Binding-site contacts:
Ligand atom C9 contacts residue LEU469 of chain 1.B at 4.4 Å (hydrophobic).
Ligand atom C5 contacts residue GLY315 of chain 1.B at 4.1 Å.
Ligand atom C2 contacts residue TRP316 of chain 1.B at 4.2 Å (hydrophobic).
Ligand atom C8 contacts residue TYR114 of chain 1.B at 3.5 Å (hydrophobic).
Ligand atom O7 contacts residue GLY315 of chain 1.B at 3.0 Å.
Ligand atom C5 contacts residue GLY311 of chain 1.B at 3.7 Å.
Ligand atom O4 contacts residue GLY311 of chain 1.B at 3.3 Å.
Ligand atom C8 contacts residue LEU469 of chain 1.B at 3.9 Å (hydrophobic).
Ligand atom O7 contacts residue GLY311 of chain 1.B at 3.4 Å (h-bond).
Ligand atom C5 contacts residue PHE312 of chain 1.B at 3.9 Å (hydrophobic).
Ligand atom C6 contacts residue TRP316 of chain 1.B at 3.9 Å (hydrophobic).
Ligand atom O7 contacts residue PHE312 of chain 1.B at 4.2 Å.
Ligand atom O4 contacts residue PHE312 of chain 1.B at 3.4 Å (h-bond).
Ligand atom C9 contacts residue GLN473 of chain 1.B at 3.3 Å.

Sequence of chain 1.B:
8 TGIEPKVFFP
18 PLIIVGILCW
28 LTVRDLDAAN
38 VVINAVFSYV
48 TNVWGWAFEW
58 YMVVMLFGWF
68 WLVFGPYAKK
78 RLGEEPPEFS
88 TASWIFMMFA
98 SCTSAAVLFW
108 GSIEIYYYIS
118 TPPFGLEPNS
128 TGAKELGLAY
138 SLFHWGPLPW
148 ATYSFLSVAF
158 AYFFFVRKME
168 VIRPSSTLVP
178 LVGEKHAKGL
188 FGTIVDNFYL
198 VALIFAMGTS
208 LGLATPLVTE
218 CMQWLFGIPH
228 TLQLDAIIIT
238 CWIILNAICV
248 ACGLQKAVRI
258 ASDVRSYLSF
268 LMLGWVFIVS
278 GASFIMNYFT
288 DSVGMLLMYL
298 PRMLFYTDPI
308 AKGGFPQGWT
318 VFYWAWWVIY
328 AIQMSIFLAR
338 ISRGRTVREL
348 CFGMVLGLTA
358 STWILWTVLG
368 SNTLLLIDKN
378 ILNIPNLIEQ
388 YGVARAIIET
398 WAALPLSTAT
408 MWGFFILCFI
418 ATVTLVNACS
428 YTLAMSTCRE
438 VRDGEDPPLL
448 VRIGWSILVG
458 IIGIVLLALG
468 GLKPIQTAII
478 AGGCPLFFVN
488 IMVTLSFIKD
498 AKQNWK

This small molecule binds to this protein.
Small molecule (SMILES): C[N+](C)(C)CCCC(=O)O